The protein below binds the small molecule below.
Small molecule (SMILES): Cc1cn([C@H]2C[C@H](OP(=O)(O)O)[C@@H](COP(=O)(O)O)O2)c(=O)[nH]c1=O

Sequence of chain 1.A:
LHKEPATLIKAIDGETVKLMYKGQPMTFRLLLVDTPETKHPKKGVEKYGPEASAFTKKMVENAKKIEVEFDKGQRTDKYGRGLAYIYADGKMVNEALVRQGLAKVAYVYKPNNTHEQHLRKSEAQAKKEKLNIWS

Binding-site contacts:
Ligand atom O5P contacts residue ARG87 of chain 1.A at 2.9 Å (salt-bridge).
Ligand atom C2' contacts residue TYR113 of chain 1.A at 3.7 Å (hydrophobic).
Ligand atom C5' contacts residue TYR113 of chain 1.A at 3.4 Å (hydrophobic).
Ligand atom C4' contacts residue ARG87 of chain 1.A at 3.7 Å.
Ligand atom O4' contacts residue ARG87 of chain 1.A at 2.8 Å (salt-bridge).
Ligand atom C2 contacts residue TYR115 of chain 1.A at 3.6 Å (hydrophobic).
Ligand atom P2 contacts residue CA1 of chain 1.B at 3.9 Å.
Ligand atom C5M contacts residue TYR113 of chain 1.A at 3.9 Å (hydrophobic).
Ligand atom O5P contacts residue GLU21 of chain 1.A at 3.0 Å (salt-bridge).
Ligand atom O5P contacts residue ARG35 of chain 1.A at 2.9 Å (salt-bridge).
Ligand atom O2P contacts residue TYR85 of chain 1.A at 3.7 Å.
Ligand atom C4 contacts residue LEU89 of chain 1.A at 3.7 Å (hydrophobic).
Ligand atom O3' contacts residue TYR85 of chain 1.A at 3.9 Å.
Ligand atom C2' contacts residue TYR115 of chain 1.A at 3.8 Å (hydrophobic).
Ligand atom O2 contacts residue ASP83 of chain 1.A at 3.7 Å.
Ligand atom O4 contacts residue TYR115 of chain 1.A at 3.9 Å.
Ligand atom O4P contacts residue TYR113 of chain 1.A at 3.5 Å (h-bond).
Ligand atom O1P contacts residue TYR85 of chain 1.A at 2.6 Å (h-bond).
Ligand atom P1 contacts residue LYS84 of chain 1.A at 3.2 Å.
Ligand atom C5M contacts residue ARG35 of chain 1.A at 3.5 Å.
Ligand atom O4P contacts residue ARG35 of chain 1.A at 3.0 Å (salt-bridge).
Ligand atom O5' contacts residue ARG87 of chain 1.A at 3.0 Å (salt-bridge).
Ligand atom P2 contacts residue ARG35 of chain 1.A at 3.5 Å.
Ligand atom P1 contacts residue TYR85 of chain 1.A at 3.5 Å.
Ligand atom O2 contacts residue TYR115 of chain 1.A at 3.9 Å.
Ligand atom O4P contacts residue CA1 of chain 1.B at 2.7 Å.
Ligand atom O2P contacts residue LYS84 of chain 1.A at 2.4 Å (salt-bridge).
Ligand atom O6P contacts residue GLU43 of chain 1.A at 3.8 Å.
Ligand atom O3' contacts residue LYS84 of chain 1.A at 3.1 Å (salt-bridge).
Ligand atom C4 contacts residue TYR115 of chain 1.A at 3.8 Å (hydrophobic).
Ligand atom C5' contacts residue ARG87 of chain 1.A at 3.9 Å.
Ligand atom O4P contacts residue ASP40 of chain 1.A at 3.8 Å.
Ligand atom C2 contacts residue ASP83 of chain 1.A at 3.9 Å.
Ligand atom O1P contacts residue LYS84 of chain 1.A at 3.9 Å.
Ligand atom N3 contacts residue TYR115 of chain 1.A at 3.3 Å.
Ligand atom C5M contacts residue LEU36 of chain 1.A at 3.9 Å (hydrophobic).
Ligand atom O4 contacts residue LEU89 of chain 1.A at 3.6 Å.
Ligand atom O4P contacts residue GLU21 of chain 1.A at 3.2 Å (salt-bridge).
Ligand atom P2 contacts residue GLU21 of chain 1.A at 3.5 Å.
Ligand atom O5' contacts residue ARG35 of chain 1.A at 3.8 Å.